Sequence of chain 1.C:
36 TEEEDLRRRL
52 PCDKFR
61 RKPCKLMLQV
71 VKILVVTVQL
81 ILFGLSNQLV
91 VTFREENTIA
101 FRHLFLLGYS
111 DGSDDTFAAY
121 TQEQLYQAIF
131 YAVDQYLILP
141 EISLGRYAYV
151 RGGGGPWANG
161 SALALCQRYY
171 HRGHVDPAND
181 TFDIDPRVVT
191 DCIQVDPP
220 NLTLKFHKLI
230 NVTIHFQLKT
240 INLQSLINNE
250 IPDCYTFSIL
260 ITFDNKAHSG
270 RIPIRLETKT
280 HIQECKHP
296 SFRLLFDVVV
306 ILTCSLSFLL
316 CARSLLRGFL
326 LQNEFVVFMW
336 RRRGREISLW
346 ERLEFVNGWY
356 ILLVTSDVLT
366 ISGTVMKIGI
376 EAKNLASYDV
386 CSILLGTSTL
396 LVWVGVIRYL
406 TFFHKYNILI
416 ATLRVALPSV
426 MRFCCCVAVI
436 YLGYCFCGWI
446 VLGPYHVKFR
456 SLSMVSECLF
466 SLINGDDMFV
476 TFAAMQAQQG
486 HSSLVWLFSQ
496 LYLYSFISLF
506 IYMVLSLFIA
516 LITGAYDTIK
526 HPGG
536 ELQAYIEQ

A small-molecule ligand and the protein it binds are described below.
Small molecule (SMILES): CC(=O)N[C@@H]1[C@@H](O)[C@H](O)[C@@H](CO)O[C@H]1O

Binding-site contacts:
Ligand atom O5 contacts residue ASN230 of chain 1.C at 2.3 Å (h-bond).
Ligand atom C8 contacts residue ARG168 of chain 1.C at 3.7 Å.
Ligand atom O7 contacts residue ASN230 of chain 1.C at 2.9 Å (h-bond).
Ligand atom N2 contacts residue ASN230 of chain 1.C at 3.1 Å (h-bond).
Ligand atom C2 contacts residue ASN230 of chain 1.C at 2.6 Å.
Ligand atom C3 contacts residue ASN230 of chain 1.C at 3.9 Å.
Ligand atom C5 contacts residue ASN230 of chain 1.C at 3.6 Å.
Ligand atom C4 contacts residue ASN230 of chain 1.C at 4.2 Å.
Ligand atom C8 contacts residue ASN230 of chain 1.C at 4.4 Å.
Ligand atom C7 contacts residue ASN230 of chain 1.C at 3.2 Å.
Ligand atom C1 contacts residue ASN230 of chain 1.C at 1.5 Å.